A small-molecule ligand and the protein it binds are described below.
Small molecule (SMILES): NCCCCCCCCCCCC(=O)O

Sequence of chain 36.A:
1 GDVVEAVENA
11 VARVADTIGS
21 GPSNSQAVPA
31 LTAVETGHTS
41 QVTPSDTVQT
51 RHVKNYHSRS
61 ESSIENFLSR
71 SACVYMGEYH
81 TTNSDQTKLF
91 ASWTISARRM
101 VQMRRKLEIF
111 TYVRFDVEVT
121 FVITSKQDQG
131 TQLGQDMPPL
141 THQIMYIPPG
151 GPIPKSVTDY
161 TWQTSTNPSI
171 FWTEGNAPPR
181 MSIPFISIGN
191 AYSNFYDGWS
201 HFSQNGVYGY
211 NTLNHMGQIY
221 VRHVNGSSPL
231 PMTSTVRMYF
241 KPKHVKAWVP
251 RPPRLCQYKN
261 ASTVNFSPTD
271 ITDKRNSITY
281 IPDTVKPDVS

Binding-site contacts:
Ligand atom C5 contacts residue ILE95 of chain 36.A at 3.8 Å (hydrophobic).
Ligand atom C1 contacts residue ILE183 of chain 36.A at 4.2 Å (hydrophobic).
Ligand atom N contacts residue MET181 of chain 36.A at 3.9 Å.
Ligand atom C contacts residue ASN194 of chain 36.A at 4.0 Å.
Ligand atom O contacts residue ASN194 of chain 36.A at 3.0 Å (h-bond).
Ligand atom C10 contacts residue MET216 of chain 36.A at 3.6 Å (hydrophobic).
Ligand atom C6 contacts residue TYR192 of chain 36.A at 4.4 Å (hydrophobic).
Ligand atom C7 contacts residue VAL117 of chain 36.A at 4.3 Å (hydrophobic).
Ligand atom OXT contacts residue TYR210 of chain 36.A at 3.0 Å (h-bond).
Ligand atom CA2 contacts residue PHE115 of chain 36.A at 4.3 Å (hydrophobic).
Ligand atom C7 contacts residue ILE95 of chain 36.A at 4.3 Å (hydrophobic).
Ligand atom C contacts residue TYR192 of chain 36.A at 4.2 Å (hydrophobic).
Ligand atom OXT contacts residue ASN194 of chain 36.A at 4.3 Å.
Ligand atom C8 contacts residue TYR192 of chain 36.A at 3.6 Å (hydrophobic).
Ligand atom C2 contacts residue ILE183 of chain 36.A at 4.2 Å (hydrophobic).
Ligand atom C9 contacts residue PHE240 of chain 36.A at 4.1 Å (hydrophobic).
Ligand atom C3 contacts residue ILE95 of chain 36.A at 4.2 Å (hydrophobic).
Ligand atom C4 contacts residue ILE183 of chain 36.A at 4.2 Å (hydrophobic).
Ligand atom C contacts residue TYR210 of chain 36.A at 4.1 Å (hydrophobic).
Ligand atom C9 contacts residue TYR192 of chain 36.A at 4.1 Å (hydrophobic).
Ligand atom O contacts residue LEU107 of chain 36.A at 4.4 Å.
Ligand atom C7 contacts residue TYR192 of chain 36.A at 4.4 Å (hydrophobic).
Ligand atom C2 contacts residue ILE95 of chain 36.A at 3.8 Å (hydrophobic).
Ligand atom OXT contacts residue MET216 of chain 36.A at 4.2 Å.
Ligand atom C1 contacts residue VAL119 of chain 36.A at 4.2 Å (hydrophobic).
Ligand atom C9 contacts residue PHE115 of chain 36.A at 4.1 Å (hydrophobic).
Ligand atom C3 contacts residue ILE183 of chain 36.A at 3.7 Å (hydrophobic).
Ligand atom C10 contacts residue TYR192 of chain 36.A at 4.3 Å (hydrophobic).
Ligand atom N contacts residue ILE219 of chain 36.A at 4.0 Å.
Ligand atom C4 contacts residue ILE95 of chain 36.A at 4.0 Å (hydrophobic).
Ligand atom C5 contacts residue PHE240 of chain 36.A at 4.1 Å (hydrophobic).
Ligand atom C8 contacts residue MET216 of chain 36.A at 3.9 Å (hydrophobic).
Ligand atom C6 contacts residue ILE95 of chain 36.A at 4.1 Å (hydrophobic).
Ligand atom O contacts residue TYR192 of chain 36.A at 3.9 Å.
Ligand atom C5 contacts residue ILE183 of chain 36.A at 4.4 Å (hydrophobic).
Ligand atom N contacts residue TYR146 of chain 36.A at 4.1 Å.
Ligand atom O contacts residue VAL113 of chain 36.A at 4.0 Å.
Ligand atom C7 contacts residue PHE240 of chain 36.A at 3.9 Å (hydrophobic).
Ligand atom C1 contacts residue ILE219 of chain 36.A at 4.1 Å (hydrophobic).
Ligand atom C2 contacts residue TYR146 of chain 36.A at 3.9 Å (hydrophobic).